The protein below binds the small molecule below.
Small molecule (SMILES): CC(=O)N[C@@H]1[C@@H](O)[C@H](O)[C@@H](CO)O[C@H]1O

Binding-site contacts:
Ligand atom C1 contacts residue THR615 of chain 1.B at 4.5 Å.
Ligand atom N2 contacts residue ASN613 of chain 1.B at 2.9 Å (h-bond).
Ligand atom C2 contacts residue ASN613 of chain 1.B at 2.4 Å.
Ligand atom C7 contacts residue ASN613 of chain 1.B at 3.4 Å.
Ligand atom N2 contacts residue GLN641 of chain 1.B at 4.4 Å.
Ligand atom C8 contacts residue ASN613 of chain 1.B at 3.4 Å.
Ligand atom O7 contacts residue ASN613 of chain 1.B at 4.3 Å.
Ligand atom C7 contacts residue GLN641 of chain 1.B at 4.1 Å.
Ligand atom O5 contacts residue THR615 of chain 1.B at 4.2 Å.
Ligand atom O5 contacts residue ASN613 of chain 1.B at 2.4 Å (h-bond).
Ligand atom C1 contacts residue ASN613 of chain 1.B at 1.4 Å.
Ligand atom C5 contacts residue ASN613 of chain 1.B at 3.7 Å.
Ligand atom O6 contacts residue ASN613 of chain 1.B at 4.5 Å.
Ligand atom O7 contacts residue GLN641 of chain 1.B at 3.3 Å (h-bond).
Ligand atom C3 contacts residue ASN613 of chain 1.B at 3.8 Å.
Ligand atom C4 contacts residue ASN613 of chain 1.B at 4.2 Å.

Sequence of chain 1.B:
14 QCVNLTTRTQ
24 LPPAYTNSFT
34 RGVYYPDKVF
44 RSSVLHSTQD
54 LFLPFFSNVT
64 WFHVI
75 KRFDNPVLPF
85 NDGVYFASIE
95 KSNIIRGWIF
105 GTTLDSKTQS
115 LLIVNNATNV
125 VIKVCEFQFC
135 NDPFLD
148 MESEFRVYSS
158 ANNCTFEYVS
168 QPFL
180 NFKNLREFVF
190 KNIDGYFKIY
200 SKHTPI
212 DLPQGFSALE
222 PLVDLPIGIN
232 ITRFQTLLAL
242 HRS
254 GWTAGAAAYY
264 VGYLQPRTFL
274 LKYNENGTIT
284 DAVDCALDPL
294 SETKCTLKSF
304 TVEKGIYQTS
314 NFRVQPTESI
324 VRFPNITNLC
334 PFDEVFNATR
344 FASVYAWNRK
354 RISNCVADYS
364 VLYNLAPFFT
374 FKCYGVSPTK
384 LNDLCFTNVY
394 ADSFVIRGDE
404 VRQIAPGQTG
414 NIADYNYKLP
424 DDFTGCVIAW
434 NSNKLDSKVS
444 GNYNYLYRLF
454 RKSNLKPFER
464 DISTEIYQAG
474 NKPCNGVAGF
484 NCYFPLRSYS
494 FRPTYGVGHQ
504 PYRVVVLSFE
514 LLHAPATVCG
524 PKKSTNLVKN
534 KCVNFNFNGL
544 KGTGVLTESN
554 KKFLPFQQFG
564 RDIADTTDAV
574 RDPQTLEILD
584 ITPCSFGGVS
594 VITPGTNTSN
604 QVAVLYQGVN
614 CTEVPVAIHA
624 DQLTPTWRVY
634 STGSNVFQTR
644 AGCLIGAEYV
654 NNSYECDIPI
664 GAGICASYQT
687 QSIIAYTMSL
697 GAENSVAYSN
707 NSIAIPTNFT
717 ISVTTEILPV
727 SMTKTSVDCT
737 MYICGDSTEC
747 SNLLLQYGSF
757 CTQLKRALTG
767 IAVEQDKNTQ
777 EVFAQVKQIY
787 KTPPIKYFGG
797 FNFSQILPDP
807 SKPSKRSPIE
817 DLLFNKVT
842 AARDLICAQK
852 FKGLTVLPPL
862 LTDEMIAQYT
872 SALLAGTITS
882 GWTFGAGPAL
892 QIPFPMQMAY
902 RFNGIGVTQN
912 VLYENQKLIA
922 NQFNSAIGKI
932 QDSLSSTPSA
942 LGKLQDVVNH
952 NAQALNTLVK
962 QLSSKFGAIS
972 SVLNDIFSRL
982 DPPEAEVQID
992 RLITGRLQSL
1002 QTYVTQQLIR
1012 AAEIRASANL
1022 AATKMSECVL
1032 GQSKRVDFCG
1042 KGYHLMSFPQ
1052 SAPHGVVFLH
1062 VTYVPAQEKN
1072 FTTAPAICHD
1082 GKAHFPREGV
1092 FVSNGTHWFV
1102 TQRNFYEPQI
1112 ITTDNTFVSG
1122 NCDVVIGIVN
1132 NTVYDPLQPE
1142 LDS